The protein below binds the small molecule below.
Small molecule (SMILES): CC(=O)N[C@@H]1[C@@H](O)[C@H](O)[C@@H](CO)O[C@H]1O

Binding-site contacts:
Ligand atom C1 contacts residue VAL201 of chain 1.B at 4.3 Å (hydrophobic).
Ligand atom O7 contacts residue ASN203 of chain 1.B at 3.2 Å (h-bond).
Ligand atom C8 contacts residue ASN297 of chain 1.B at 3.1 Å.
Ligand atom O6 contacts residue ARG328 of chain 1.B at 3.1 Å (salt-bridge).
Ligand atom C8 contacts residue SER226 of chain 1.B at 4.1 Å.
Ligand atom C3 contacts residue ASN203 of chain 1.B at 3.8 Å.
Ligand atom C6 contacts residue ARG328 of chain 1.B at 4.0 Å.
Ligand atom C5 contacts residue ASN203 of chain 1.B at 3.6 Å.
Ligand atom C5 contacts residue ARG328 of chain 1.B at 4.1 Å.
Ligand atom C8 contacts residue ASN224 of chain 1.B at 3.7 Å.
Ligand atom C8 contacts residue LEU225 of chain 1.B at 3.6 Å (hydrophobic).
Ligand atom C7 contacts residue ASN224 of chain 1.B at 4.1 Å.
Ligand atom C7 contacts residue ASN297 of chain 1.B at 4.2 Å.
Ligand atom N2 contacts residue ASN203 of chain 1.B at 2.8 Å (h-bond).
Ligand atom C1 contacts residue ASN203 of chain 1.B at 1.4 Å.
Ligand atom C1 contacts residue ARG328 of chain 1.B at 3.9 Å.
Ligand atom C7 contacts residue ASN203 of chain 1.B at 3.2 Å.
Ligand atom C4 contacts residue ASN203 of chain 1.B at 4.2 Å.
Ligand atom C8 contacts residue ASN203 of chain 1.B at 4.4 Å.
Ligand atom O5 contacts residue ARG328 of chain 1.B at 3.1 Å (salt-bridge).
Ligand atom O7 contacts residue ASN224 of chain 1.B at 3.7 Å.
Ligand atom C2 contacts residue ASN203 of chain 1.B at 2.4 Å.
Ligand atom O5 contacts residue ASN203 of chain 1.B at 2.4 Å (h-bond).

Sequence of chain 1.B:
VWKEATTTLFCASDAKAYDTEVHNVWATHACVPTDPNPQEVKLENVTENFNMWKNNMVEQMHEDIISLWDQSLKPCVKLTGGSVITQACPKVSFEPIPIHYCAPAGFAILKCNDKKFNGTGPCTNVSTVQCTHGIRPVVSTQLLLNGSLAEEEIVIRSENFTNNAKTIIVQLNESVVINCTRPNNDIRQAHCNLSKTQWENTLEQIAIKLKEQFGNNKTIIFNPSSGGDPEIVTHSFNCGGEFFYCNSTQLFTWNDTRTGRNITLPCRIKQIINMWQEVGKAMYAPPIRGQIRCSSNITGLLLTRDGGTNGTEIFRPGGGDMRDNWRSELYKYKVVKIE